Sequence of chain 1.D:
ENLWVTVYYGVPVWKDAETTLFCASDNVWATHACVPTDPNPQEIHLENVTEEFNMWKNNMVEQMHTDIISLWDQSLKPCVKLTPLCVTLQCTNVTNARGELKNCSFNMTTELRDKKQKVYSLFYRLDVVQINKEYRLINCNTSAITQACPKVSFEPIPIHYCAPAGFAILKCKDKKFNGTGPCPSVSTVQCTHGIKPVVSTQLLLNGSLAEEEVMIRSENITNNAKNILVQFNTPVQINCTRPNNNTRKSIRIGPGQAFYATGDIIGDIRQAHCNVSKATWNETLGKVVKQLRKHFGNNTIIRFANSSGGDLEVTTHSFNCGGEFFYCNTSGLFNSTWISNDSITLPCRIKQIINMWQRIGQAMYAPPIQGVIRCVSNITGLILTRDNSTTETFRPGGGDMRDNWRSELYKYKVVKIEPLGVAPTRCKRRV

Binding-site contacts:
Ligand atom O6 contacts residue ASP57 of chain 1.B at 3.0 Å (salt-bridge).
Ligand atom C5 contacts residue ASP57 of chain 1.B at 3.5 Å.
Ligand atom C7 contacts residue HIS33 of chain 1.B at 3.2 Å.
Ligand atom O4 contacts residue THR115 of chain 1.B at 3.4 Å.
Ligand atom C6 contacts residue ASP111 of chain 1.B at 3.3 Å.
Ligand atom O6 contacts residue PHE31 of chain 1.B at 3.2 Å (h-bond).
Ligand atom O4 contacts residue HIS96 of chain 1.C at 3.3 Å (h-bond).
Ligand atom C1 contacts residue ASN58 of chain 1.D at 1.4 Å.
Ligand atom O4 contacts residue SER55 of chain 1.B at 3.2 Å (h-bond).
Ligand atom C6 contacts residue PHE31 of chain 1.B at 3.5 Å (hydrophobic).
Ligand atom C6 contacts residue ASN30 of chain 1.B at 3.5 Å.
Ligand atom O7 contacts residue HIS33 of chain 1.B at 3.3 Å (h-bond).
Ligand atom O3 contacts residue GLY112 of chain 1.B at 3.5 Å (h-bond).
Ligand atom O5 contacts residue ASN58 of chain 1.D at 2.3 Å (h-bond).
Ligand atom O5 contacts residue ARG110 of chain 1.B at 3.2 Å (salt-bridge).
Ligand atom O7 contacts residue ASN58 of chain 1.D at 2.8 Å (h-bond).
Ligand atom O6 contacts residue ASN59 of chain 1.B at 3.5 Å (h-bond).
Ligand atom C5 contacts residue ARG110 of chain 1.B at 3.2 Å.
Ligand atom O7 contacts residue SER52 of chain 1.B at 3.2 Å (h-bond).
Ligand atom N2 contacts residue ASN58 of chain 1.D at 3.0 Å (h-bond).
Ligand atom N2 contacts residue HIS33 of chain 1.B at 3.4 Å (h-bond).
Ligand atom C8 contacts residue PHE31 of chain 1.B at 3.3 Å (hydrophobic).
Ligand atom O4 contacts residue ASP57 of chain 1.B at 2.2 Å (salt-bridge).
Ligand atom O7 contacts residue SER17 of chain 1.A at 2.2 Å (h-bond).
Ligand atom O3 contacts residue HIS33 of chain 1.B at 2.9 Å (h-bond).
Ligand atom O6 contacts residue SER55 of chain 1.B at 3.0 Å (h-bond).
Ligand atom O6 contacts residue ARG110 of chain 1.B at 3.0 Å (salt-bridge).
Ligand atom O6 contacts residue ASP111 of chain 1.B at 2.3 Å (salt-bridge).
Ligand atom C6 contacts residue ASP111 of chain 1.B at 3.3 Å.
Ligand atom O2 contacts residue THR115 of chain 1.B at 2.4 Å (h-bond).
Ligand atom C6 contacts residue TRP50 of chain 1.B at 3.5 Å (hydrophobic).
Ligand atom O3 contacts residue HIS96 of chain 1.C at 3.5 Å.
Ligand atom O4 contacts residue GLY112 of chain 1.B at 3.5 Å.
Ligand atom O2 contacts residue GLY112 of chain 1.B at 2.7 Å (h-bond).
Ligand atom O3 contacts residue SER113 of chain 1.B at 3.4 Å (h-bond).
Ligand atom C6 contacts residue ASP57 of chain 1.B at 3.3 Å.
Ligand atom C7 contacts residue SER17 of chain 1.A at 3.3 Å.
Ligand atom C7 contacts residue ASN58 of chain 1.D at 3.1 Å.
Ligand atom C5 contacts residue GLY112 of chain 1.B at 3.4 Å.
Ligand atom C2 contacts residue ASN58 of chain 1.D at 2.5 Å.

A small-molecule ligand and the protein it binds are described below.
Small molecule (SMILES): CC(=O)N[C@H]1[C@H](O[C@H]2[C@H](O)[C@@H](NC(C)=O)CO[C@@H]2CO)O[C@H](CO)[C@@H](O[C@@H]2O[C@H](CO[C@H]3O[C@H](CO)[C@@H](O)[C@H](O[C@H]4O[C@H](CO)[C@@H](O)[C@H](O)[C@@H]4O)[C@@H]3O)[C@@H](O)[C@H](O[C@H]3O[C@H](CO)[C@@H](O)[C@H](O)[C@@H]3O)[C@@H]2O)[C@@H]1O

Sequence of chain 1.B:
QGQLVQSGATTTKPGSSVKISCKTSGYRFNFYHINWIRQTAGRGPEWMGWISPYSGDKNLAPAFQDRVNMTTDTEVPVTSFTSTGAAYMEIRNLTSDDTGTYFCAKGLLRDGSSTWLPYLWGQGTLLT

Sequence of chain 1.A:
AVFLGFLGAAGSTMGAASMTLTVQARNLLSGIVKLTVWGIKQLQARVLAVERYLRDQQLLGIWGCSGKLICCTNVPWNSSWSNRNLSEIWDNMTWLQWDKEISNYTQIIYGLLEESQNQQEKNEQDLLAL

Sequence of chain 1.C:
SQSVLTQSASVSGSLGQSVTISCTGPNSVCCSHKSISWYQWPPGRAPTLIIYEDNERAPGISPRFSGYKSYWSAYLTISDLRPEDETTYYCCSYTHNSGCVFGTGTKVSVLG